Sequence of chain 1.B:
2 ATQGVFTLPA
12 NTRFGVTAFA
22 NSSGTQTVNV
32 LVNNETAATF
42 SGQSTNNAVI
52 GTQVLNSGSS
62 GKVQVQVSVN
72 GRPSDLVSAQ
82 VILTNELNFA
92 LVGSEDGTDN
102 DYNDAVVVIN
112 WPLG

Sequence of chain 1.A:
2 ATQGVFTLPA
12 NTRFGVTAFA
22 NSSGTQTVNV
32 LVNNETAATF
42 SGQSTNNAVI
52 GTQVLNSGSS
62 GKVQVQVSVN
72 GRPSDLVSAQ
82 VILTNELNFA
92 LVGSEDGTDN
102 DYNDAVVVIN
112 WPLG

A small-molecule ligand and the protein it binds are described below.
Small molecule (SMILES): C[C@@H]1O[C@@H](CC(=O)O)[C@@H](O)[C@H](O)[C@@H]1O

Sequence of chain 1.F:
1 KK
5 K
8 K

Binding-site contacts:
Ligand atom C1 contacts residue LYS1 of chain 1.F at 3.8 Å.
Ligand atom C1M contacts residue SER24 of chain 1.A at 3.6 Å.
Ligand atom O4 contacts residue ASP100 of chain 1.A at 3.7 Å.
Ligand atom O4 contacts residue GLU96 of chain 1.A at 3.6 Å (salt-bridge).
Ligand atom O2 contacts residue GLY115 of chain 1.B at 2.3 Å (h-bond).
Ligand atom C3 contacts residue ASP100 of chain 1.A at 3.2 Å.
Ligand atom C2 contacts residue CA1 of chain 1.I at 3.5 Å.
Ligand atom C5 contacts residue SER24 of chain 1.A at 3.9 Å.
Ligand atom C2 contacts residue GLY115 of chain 1.B at 3.3 Å.
Ligand atom O5 contacts residue SER24 of chain 1.A at 2.9 Å (h-bond).
Ligand atom O5 contacts residue SER23 of chain 1.A at 3.5 Å (h-bond).
Ligand atom O3 contacts residue ASP100 of chain 1.A at 2.5 Å (salt-bridge).
Ligand atom O3 contacts residue CA1 of chain 1.J at 2.7 Å.
Ligand atom O2 contacts residue SER23 of chain 1.A at 3.4 Å.
Ligand atom C3 contacts residue ASP105 of chain 1.A at 3.9 Å.
Ligand atom C5 contacts residue ASP97 of chain 1.A at 4.0 Å.
Ligand atom C3 contacts residue CA1 of chain 1.I at 3.4 Å.
Ligand atom O3 contacts residue CA1 of chain 1.I at 2.5 Å.
Ligand atom C1M contacts residue GLY115 of chain 1.B at 3.6 Å.
Ligand atom C4 contacts residue CA1 of chain 1.I at 3.8 Å.
Ligand atom O2 contacts residue CA1 of chain 1.I at 2.5 Å.
Ligand atom C5 contacts residue LYS1 of chain 1.F at 3.4 Å.
Ligand atom C7 contacts residue LYS1 of chain 1.F at 1.4 Å.
Ligand atom C4 contacts residue SER23 of chain 1.A at 3.4 Å.
Ligand atom C4 contacts residue CA1 of chain 1.J at 3.5 Å.
Ligand atom C5 contacts residue SER23 of chain 1.A at 3.3 Å.
Ligand atom C1 contacts residue SER24 of chain 1.A at 3.9 Å.
Ligand atom C6 contacts residue LYS1 of chain 1.F at 2.6 Å.
Ligand atom O3 contacts residue ASP102 of chain 1.A at 2.8 Å (salt-bridge).
Ligand atom C3 contacts residue CA1 of chain 1.J at 3.5 Å.
Ligand atom O7A contacts residue LYS2 of chain 1.F at 3.8 Å.
Ligand atom O7A contacts residue LYS1 of chain 1.F at 2.3 Å (salt-bridge).
Ligand atom C4 contacts residue ASP105 of chain 1.A at 3.3 Å.
Ligand atom O4 contacts residue ASP105 of chain 1.A at 3.2 Å (salt-bridge).
Ligand atom O2 contacts residue ASN22 of chain 1.A at 3.2 Å (h-bond).
Ligand atom C4 contacts residue ASP97 of chain 1.A at 3.6 Å.
Ligand atom O5 contacts residue LYS1 of chain 1.F at 3.4 Å (salt-bridge).
Ligand atom O4 contacts residue ASP97 of chain 1.A at 2.6 Å (salt-bridge).
Ligand atom O4 contacts residue CA1 of chain 1.J at 2.6 Å.
Ligand atom O3 contacts residue ASP105 of chain 1.A at 3.1 Å (salt-bridge).